Sequence of chain 58.A:
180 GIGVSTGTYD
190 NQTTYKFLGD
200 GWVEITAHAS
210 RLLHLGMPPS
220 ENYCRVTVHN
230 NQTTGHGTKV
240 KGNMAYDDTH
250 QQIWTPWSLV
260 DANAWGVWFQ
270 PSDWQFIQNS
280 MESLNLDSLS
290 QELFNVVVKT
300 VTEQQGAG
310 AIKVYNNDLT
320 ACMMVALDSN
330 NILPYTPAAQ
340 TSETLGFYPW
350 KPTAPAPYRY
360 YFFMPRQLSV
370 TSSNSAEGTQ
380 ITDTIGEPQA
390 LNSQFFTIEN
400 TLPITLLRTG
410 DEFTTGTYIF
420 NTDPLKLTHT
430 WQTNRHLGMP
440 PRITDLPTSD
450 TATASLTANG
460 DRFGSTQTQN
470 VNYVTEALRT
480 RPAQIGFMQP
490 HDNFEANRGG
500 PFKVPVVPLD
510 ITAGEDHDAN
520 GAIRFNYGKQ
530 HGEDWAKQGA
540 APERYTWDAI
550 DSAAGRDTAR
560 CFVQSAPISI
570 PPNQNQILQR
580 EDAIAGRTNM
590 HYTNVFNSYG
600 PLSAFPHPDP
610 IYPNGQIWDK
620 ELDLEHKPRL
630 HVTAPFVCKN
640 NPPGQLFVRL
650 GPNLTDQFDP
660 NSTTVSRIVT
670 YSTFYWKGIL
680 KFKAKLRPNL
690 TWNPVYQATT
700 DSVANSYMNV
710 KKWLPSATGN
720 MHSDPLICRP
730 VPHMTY

A protein and the small-molecule ligand that binds it are described below.
Small molecule (SMILES): Nc1ccn([C@H]2C[C@H](O)[C@@H](COP(=O)(O)O)O2)c(=O)n1

Binding-site contacts:
Ligand atom OP1 contacts residue PRO423 of chain 58.A at 3.6 Å.
Ligand atom C6 contacts residue TRP201 of chain 58.A at 3.5 Å (hydrophobic).
Ligand atom C2' contacts residue LYS682 of chain 58.A at 3.6 Å.
Ligand atom N4 contacts residue TRP201 of chain 58.A at 3.8 Å.
Ligand atom C1' contacts residue LYS682 of chain 58.A at 4.5 Å.
Ligand atom C5 contacts residue TRP201 of chain 58.A at 3.4 Å (hydrophobic).
Ligand atom O4' contacts residue TRP201 of chain 58.A at 4.5 Å.
Ligand atom O5' contacts residue TRP201 of chain 58.A at 3.6 Å.
Ligand atom C2 contacts residue TRP201 of chain 58.A at 3.9 Å (hydrophobic).
Ligand atom N3 contacts residue TRP201 of chain 58.A at 3.6 Å.
Ligand atom N1 contacts residue TRP201 of chain 58.A at 4.0 Å.
Ligand atom O2 contacts residue LYS682 of chain 58.A at 4.2 Å.
Ligand atom C3' contacts residue LYS682 of chain 58.A at 3.8 Å.
Ligand atom C3' contacts residue TRP201 of chain 58.A at 4.1 Å (hydrophobic).
Ligand atom O2 contacts residue TRP201 of chain 58.A at 4.3 Å.
Ligand atom C2' contacts residue TRP201 of chain 58.A at 3.6 Å (hydrophobic).
Ligand atom C1' contacts residue TRP201 of chain 58.A at 4.5 Å (hydrophobic).
Ligand atom O3' contacts residue LYS682 of chain 58.A at 3.1 Å (salt-bridge).
Ligand atom O2 contacts residue LEU197 of chain 58.A at 4.0 Å.
Ligand atom C4 contacts residue TRP201 of chain 58.A at 3.3 Å (hydrophobic).
Ligand atom C5' contacts residue TRP201 of chain 58.A at 3.5 Å (hydrophobic).
Ligand atom C4' contacts residue TRP201 of chain 58.A at 4.3 Å (hydrophobic).
Ligand atom N4 contacts residue ASP199 of chain 58.A at 4.0 Å.
Ligand atom N4 contacts residue GLY198 of chain 58.A at 3.8 Å.